Binding-site contacts:
Ligand atom C04 contacts residue PHE182 of chain 1.B at 3.5 Å (hydrophobic).
Ligand atom N01 contacts residue GLU219 of chain 1.B at 3.3 Å (salt-bridge).
Ligand atom C07 contacts residue PHE182 of chain 1.B at 3.8 Å (hydrophobic).
Ligand atom N01 contacts residue ASP267 of chain 1.B at 4.2 Å.
Ligand atom N01 contacts residue TYR222 of chain 1.B at 3.5 Å.
Ligand atom C04 contacts residue TYR35 of chain 1.B at 3.7 Å (hydrophobic).
Ligand atom C11 contacts residue GLU219 of chain 1.B at 3.6 Å.
Ligand atom C10 contacts residue ASP267 of chain 1.B at 4.1 Å.
Ligand atom C07 contacts residue VAL272 of chain 1.B at 4.2 Å (hydrophobic).
Ligand atom C11 contacts residue ARG44 of chain 1.B at 3.9 Å.
Ligand atom C07 contacts residue LYS57 of chain 1.B at 3.9 Å.
Ligand atom C09 contacts residue MET258 of chain 1.B at 3.8 Å (hydrophobic).
Ligand atom C10 contacts residue ARG44 of chain 1.B at 3.7 Å.
Ligand atom C03 contacts residue ASN39 of chain 1.B at 3.8 Å.
Ligand atom N06 contacts residue LYS57 of chain 1.B at 3.2 Å (salt-bridge).
Ligand atom C11 contacts residue ASN39 of chain 1.B at 3.5 Å.
Ligand atom C09 contacts residue VAL269 of chain 1.B at 3.9 Å (hydrophobic).
Ligand atom C08 contacts residue VAL272 of chain 1.B at 3.8 Å (hydrophobic).
Ligand atom C04 contacts residue ASN39 of chain 1.B at 3.6 Å.
Ligand atom C09 contacts residue ASP267 of chain 1.B at 4.2 Å.
Ligand atom C08 contacts residue ARG44 of chain 1.B at 4.0 Å.
Ligand atom C09 contacts residue ARG44 of chain 1.B at 3.4 Å.
Ligand atom C04 contacts residue TYR40 of chain 1.B at 4.1 Å (hydrophobic).
Ligand atom C09 contacts residue ASN39 of chain 1.B at 4.0 Å.
Ligand atom N06 contacts residue ASN39 of chain 1.B at 4.1 Å.
Ligand atom C02 contacts residue GLU219 of chain 1.B at 3.9 Å.
Ligand atom N06 contacts residue PHE182 of chain 1.B at 3.4 Å.
Ligand atom C05 contacts residue ASN39 of chain 1.B at 3.4 Å.
Ligand atom C02 contacts residue ASP267 of chain 1.B at 4.1 Å.
Ligand atom C10 contacts residue PHE182 of chain 1.B at 3.8 Å (hydrophobic).
Ligand atom C08 contacts residue VAL53 of chain 1.B at 4.1 Å (hydrophobic).
Ligand atom C11 contacts residue ASP267 of chain 1.B at 3.4 Å.
Ligand atom C03 contacts residue TYR35 of chain 1.B at 3.3 Å (hydrophobic).
Ligand atom C05 contacts residue PHE182 of chain 1.B at 3.5 Å (hydrophobic).
Ligand atom C08 contacts residue MET258 of chain 1.B at 3.5 Å (hydrophobic).
Ligand atom C07 contacts residue VAL53 of chain 1.B at 3.9 Å (hydrophobic).
Ligand atom C02 contacts residue ASN39 of chain 1.B at 3.7 Å.
Ligand atom C10 contacts residue ASN39 of chain 1.B at 3.4 Å.
Ligand atom C02 contacts residue PHE182 of chain 1.B at 4.0 Å (hydrophobic).
Ligand atom C03 contacts residue PHE182 of chain 1.B at 3.7 Å (hydrophobic).

Sequence of chain 1.B:
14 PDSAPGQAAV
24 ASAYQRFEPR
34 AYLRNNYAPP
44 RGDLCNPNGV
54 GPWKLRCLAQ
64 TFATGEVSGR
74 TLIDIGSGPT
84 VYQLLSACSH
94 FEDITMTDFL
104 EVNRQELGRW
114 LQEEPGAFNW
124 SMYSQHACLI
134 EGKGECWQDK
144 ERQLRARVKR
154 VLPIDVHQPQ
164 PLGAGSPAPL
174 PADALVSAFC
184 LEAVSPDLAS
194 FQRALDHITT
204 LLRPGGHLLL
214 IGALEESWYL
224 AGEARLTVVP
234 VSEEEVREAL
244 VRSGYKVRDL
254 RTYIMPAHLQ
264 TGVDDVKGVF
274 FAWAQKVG

This small molecule binds to this protein.
Small molecule (SMILES): Nc1ccc2ncccc2c1